The protein below binds the small molecule below.
Small molecule (SMILES): CC(=O)N[C@@H]1[C@@H](O)[C@H](O)[C@@H](CO)O[C@H]1O

Binding-site contacts:
Ligand atom C1 contacts residue THR620 of chain 1.A at 4.4 Å.
Ligand atom C3 contacts residue ASN618 of chain 1.A at 3.8 Å.
Ligand atom N2 contacts residue ASN618 of chain 1.A at 2.9 Å (h-bond).
Ligand atom C5 contacts residue THR620 of chain 1.A at 4.4 Å.
Ligand atom O7 contacts residue GLN646 of chain 1.A at 4.4 Å.
Ligand atom O5 contacts residue ASN618 of chain 1.A at 2.4 Å (h-bond).
Ligand atom C5 contacts residue ASN618 of chain 1.A at 3.7 Å.
Ligand atom C4 contacts residue ASN618 of chain 1.A at 4.2 Å.
Ligand atom C2 contacts residue ASN618 of chain 1.A at 2.5 Å.
Ligand atom O7 contacts residue ASN618 of chain 1.A at 3.8 Å.
Ligand atom C7 contacts residue ASN618 of chain 1.A at 3.6 Å.
Ligand atom O5 contacts residue THR620 of chain 1.A at 3.7 Å.
Ligand atom C1 contacts residue ASN618 of chain 1.A at 1.4 Å.
Ligand atom C6 contacts residue THR620 of chain 1.A at 4.1 Å.

Sequence of chain 1.A:
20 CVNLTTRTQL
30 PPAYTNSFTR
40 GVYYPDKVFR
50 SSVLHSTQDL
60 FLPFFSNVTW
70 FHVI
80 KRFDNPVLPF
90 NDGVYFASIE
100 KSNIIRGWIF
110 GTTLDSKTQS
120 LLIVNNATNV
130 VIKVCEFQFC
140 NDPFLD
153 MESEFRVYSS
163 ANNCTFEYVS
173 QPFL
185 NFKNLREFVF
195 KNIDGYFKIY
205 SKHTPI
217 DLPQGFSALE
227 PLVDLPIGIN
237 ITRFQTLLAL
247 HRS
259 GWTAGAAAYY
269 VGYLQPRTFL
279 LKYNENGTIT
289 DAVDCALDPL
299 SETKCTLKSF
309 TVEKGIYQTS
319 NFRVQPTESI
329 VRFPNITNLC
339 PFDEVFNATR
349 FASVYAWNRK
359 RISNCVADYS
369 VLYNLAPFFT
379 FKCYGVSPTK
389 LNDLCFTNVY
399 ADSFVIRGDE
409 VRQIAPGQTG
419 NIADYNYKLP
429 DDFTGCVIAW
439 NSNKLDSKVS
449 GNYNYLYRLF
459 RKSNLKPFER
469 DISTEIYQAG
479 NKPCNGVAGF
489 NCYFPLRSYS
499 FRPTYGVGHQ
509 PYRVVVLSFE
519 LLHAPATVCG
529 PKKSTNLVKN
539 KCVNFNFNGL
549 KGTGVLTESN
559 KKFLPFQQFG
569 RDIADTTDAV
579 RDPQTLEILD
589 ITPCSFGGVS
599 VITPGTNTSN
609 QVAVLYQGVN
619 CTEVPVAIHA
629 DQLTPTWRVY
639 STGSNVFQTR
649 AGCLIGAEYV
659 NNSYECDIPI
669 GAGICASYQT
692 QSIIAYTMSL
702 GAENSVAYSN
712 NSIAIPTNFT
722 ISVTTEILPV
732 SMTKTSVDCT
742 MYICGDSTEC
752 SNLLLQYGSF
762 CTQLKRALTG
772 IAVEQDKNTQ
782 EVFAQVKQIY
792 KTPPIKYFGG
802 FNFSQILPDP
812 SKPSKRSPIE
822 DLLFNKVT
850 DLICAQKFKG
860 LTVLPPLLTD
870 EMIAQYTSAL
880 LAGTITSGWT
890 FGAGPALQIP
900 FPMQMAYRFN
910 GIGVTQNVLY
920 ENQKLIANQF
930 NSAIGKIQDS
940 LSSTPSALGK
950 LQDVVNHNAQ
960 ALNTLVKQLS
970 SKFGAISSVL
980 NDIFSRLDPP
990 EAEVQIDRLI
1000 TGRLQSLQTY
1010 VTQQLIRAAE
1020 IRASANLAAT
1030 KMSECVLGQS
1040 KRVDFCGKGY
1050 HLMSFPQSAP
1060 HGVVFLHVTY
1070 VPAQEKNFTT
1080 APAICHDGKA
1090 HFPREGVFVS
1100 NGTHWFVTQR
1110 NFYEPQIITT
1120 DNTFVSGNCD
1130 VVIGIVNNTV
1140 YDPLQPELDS